Binding-site contacts:
Ligand atom C7 contacts residue ASN135 of chain 1.C at 4.0 Å.
Ligand atom C8 contacts residue ASN135 of chain 1.C at 4.2 Å.
Ligand atom C4 contacts residue HIS133 of chain 1.C at 4.4 Å.
Ligand atom O5 contacts residue ASN136 of chain 1.C at 2.4 Å (h-bond).
Ligand atom C7 contacts residue HIS133 of chain 1.C at 3.4 Å.
Ligand atom C1 contacts residue ASN136 of chain 1.C at 1.4 Å.
Ligand atom O6 contacts residue TRP139 of chain 1.C at 2.9 Å.
Ligand atom O3 contacts residue HIS133 of chain 1.C at 3.2 Å (h-bond).
Ligand atom C2 contacts residue HIS133 of chain 1.C at 3.6 Å.
Ligand atom O7 contacts residue HIS133 of chain 1.C at 2.4 Å (h-bond).
Ligand atom C7 contacts residue ASN136 of chain 1.C at 4.0 Å.
Ligand atom C5 contacts residue TRP139 of chain 1.C at 4.2 Å (hydrophobic).
Ligand atom N2 contacts residue HIS133 of chain 1.C at 3.9 Å.
Ligand atom C5 contacts residue ASN136 of chain 1.C at 3.7 Å.
Ligand atom O7 contacts residue ASN136 of chain 1.C at 4.5 Å.
Ligand atom C3 contacts residue HIS133 of chain 1.C at 3.9 Å.
Ligand atom C2 contacts residue ASN136 of chain 1.C at 2.5 Å.
Ligand atom C6 contacts residue TRP139 of chain 1.C at 3.3 Å (hydrophobic).
Ligand atom O4 contacts residue TRP139 of chain 1.C at 3.3 Å.
Ligand atom C6 contacts residue SER138 of chain 1.C at 4.1 Å.
Ligand atom N2 contacts residue ASN136 of chain 1.C at 2.9 Å (h-bond).
Ligand atom O7 contacts residue ASN135 of chain 1.C at 3.4 Å (h-bond).
Ligand atom C4 contacts residue TRP139 of chain 1.C at 3.7 Å (hydrophobic).
Ligand atom C4 contacts residue ASN136 of chain 1.C at 4.3 Å.
Ligand atom C3 contacts residue ASN136 of chain 1.C at 3.8 Å.
Ligand atom O5 contacts residue SER138 of chain 1.C at 4.1 Å.

The small molecule below binds the protein below.
Small molecule (SMILES): CC(=O)N[C@@H]1[C@@H](O)[C@H](O)[C@@H](CO)O[C@H]1O

Sequence of chain 1.C:
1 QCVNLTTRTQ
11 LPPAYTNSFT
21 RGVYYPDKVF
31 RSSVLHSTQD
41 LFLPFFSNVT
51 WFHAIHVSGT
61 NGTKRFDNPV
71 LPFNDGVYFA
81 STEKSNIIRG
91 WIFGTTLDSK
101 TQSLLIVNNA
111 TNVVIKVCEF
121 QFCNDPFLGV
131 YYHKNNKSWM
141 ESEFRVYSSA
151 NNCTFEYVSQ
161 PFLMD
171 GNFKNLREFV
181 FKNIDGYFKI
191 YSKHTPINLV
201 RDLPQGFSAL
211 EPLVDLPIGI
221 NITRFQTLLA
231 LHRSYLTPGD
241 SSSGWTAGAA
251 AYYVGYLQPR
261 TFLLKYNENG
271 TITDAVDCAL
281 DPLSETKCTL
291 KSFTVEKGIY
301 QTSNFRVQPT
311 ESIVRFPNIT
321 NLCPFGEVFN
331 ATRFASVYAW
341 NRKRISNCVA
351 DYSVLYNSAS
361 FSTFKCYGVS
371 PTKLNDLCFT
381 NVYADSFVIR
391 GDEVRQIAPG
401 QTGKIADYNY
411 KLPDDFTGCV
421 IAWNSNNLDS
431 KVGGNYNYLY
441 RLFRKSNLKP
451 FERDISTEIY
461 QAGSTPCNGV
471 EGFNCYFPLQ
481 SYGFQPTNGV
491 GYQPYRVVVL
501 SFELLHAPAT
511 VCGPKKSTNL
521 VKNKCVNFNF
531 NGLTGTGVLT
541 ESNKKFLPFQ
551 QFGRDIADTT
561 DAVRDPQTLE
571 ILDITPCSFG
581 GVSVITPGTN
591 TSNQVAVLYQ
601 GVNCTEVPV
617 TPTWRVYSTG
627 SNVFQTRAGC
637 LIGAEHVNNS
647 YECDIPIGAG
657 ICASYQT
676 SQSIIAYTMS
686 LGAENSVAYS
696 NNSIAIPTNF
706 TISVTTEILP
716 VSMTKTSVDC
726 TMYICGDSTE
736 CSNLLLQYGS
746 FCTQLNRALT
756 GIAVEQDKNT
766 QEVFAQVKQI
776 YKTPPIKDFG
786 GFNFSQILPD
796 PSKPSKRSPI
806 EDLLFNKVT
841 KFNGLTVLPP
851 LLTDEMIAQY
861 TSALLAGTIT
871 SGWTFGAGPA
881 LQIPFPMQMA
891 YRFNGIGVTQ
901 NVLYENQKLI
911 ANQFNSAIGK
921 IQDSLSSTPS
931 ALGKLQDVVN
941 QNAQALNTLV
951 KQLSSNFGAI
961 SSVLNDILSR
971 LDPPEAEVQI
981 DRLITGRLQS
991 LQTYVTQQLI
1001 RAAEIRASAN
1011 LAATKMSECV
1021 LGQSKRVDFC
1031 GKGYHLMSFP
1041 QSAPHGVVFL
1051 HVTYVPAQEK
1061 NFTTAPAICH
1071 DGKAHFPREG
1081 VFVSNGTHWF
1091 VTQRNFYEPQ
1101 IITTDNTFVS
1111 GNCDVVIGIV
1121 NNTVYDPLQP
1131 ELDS